The protein below binds the small molecule below.
Small molecule (SMILES): COc1cc(-c2cncc(-c3ccc(C4CCN(C)CC4)cc3)c2C)cc(OC)c1OC

Sequence of chain 1.A:
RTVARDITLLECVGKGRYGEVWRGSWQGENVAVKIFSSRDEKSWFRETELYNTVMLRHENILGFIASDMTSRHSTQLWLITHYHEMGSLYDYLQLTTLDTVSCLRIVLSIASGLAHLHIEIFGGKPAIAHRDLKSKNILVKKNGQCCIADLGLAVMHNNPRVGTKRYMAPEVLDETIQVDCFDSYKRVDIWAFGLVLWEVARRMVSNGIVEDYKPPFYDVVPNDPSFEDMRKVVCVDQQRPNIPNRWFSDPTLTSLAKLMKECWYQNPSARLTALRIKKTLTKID

Binding-site contacts:
Ligand atom C04 contacts residue ALA35 of chain 1.A at 3.8 Å (hydrophobic).
Ligand atom C22 contacts residue TYR87 of chain 1.A at 3.6 Å (hydrophobic).
Ligand atom C13 contacts residue VAL16 of chain 1.A at 3.9 Å (hydrophobic).
Ligand atom C14 contacts residue GLY91 of chain 1.A at 3.8 Å.
Ligand atom C01 contacts residue ALA35 of chain 1.A at 3.5 Å (hydrophobic).
Ligand atom C20 contacts residue ASP95 of chain 1.A at 3.8 Å.
Ligand atom C13 contacts residue GLY91 of chain 1.A at 3.5 Å.
Ligand atom C25 contacts residue VAL24 of chain 1.A at 3.8 Å (hydrophobic).
Ligand atom C11 contacts residue VAL16 of chain 1.A at 3.9 Å (hydrophobic).
Ligand atom C01 contacts residue LEU83 of chain 1.A at 3.5 Å (hydrophobic).
Ligand atom N08 contacts residue HIS88 of chain 1.A at 3.0 Å (h-bond).
Ligand atom C29 contacts residue ASN143 of chain 1.A at 3.4 Å.
Ligand atom C23 contacts residue TYR87 of chain 1.A at 3.4 Å (hydrophobic).
Ligand atom C29 contacts residue LYS142 of chain 1.A at 3.5 Å.
Ligand atom C09 contacts residue HIS88 of chain 1.A at 3.2 Å.
Ligand atom C11 contacts residue GLY91 of chain 1.A at 3.8 Å.
Ligand atom C16 contacts residue VAL16 of chain 1.A at 3.7 Å (hydrophobic).
Ligand atom C01 contacts residue LYS37 of chain 1.A at 3.5 Å.
Ligand atom N08 contacts residue LEU145 of chain 1.A at 3.7 Å.
Ligand atom C12 contacts residue GLY91 of chain 1.A at 3.5 Å.
Ligand atom O28 contacts residue ALA155 of chain 1.A at 3.6 Å.
Ligand atom C21 contacts residue ASP95 of chain 1.A at 3.2 Å.
Ligand atom O02 contacts residue LYS37 of chain 1.A at 3.6 Å.
Ligand atom N08 contacts residue TYR87 of chain 1.A at 3.8 Å.
Ligand atom C07 contacts residue LEU145 of chain 1.A at 3.3 Å (hydrophobic).
Ligand atom C01 contacts residue THR85 of chain 1.A at 3.4 Å.
Ligand atom C24 contacts residue LEU145 of chain 1.A at 3.8 Å (hydrophobic).
Ligand atom C04 contacts residue VAL24 of chain 1.A at 3.8 Å (hydrophobic).
Ligand atom C29 contacts residue ALA155 of chain 1.A at 3.8 Å (hydrophobic).
Ligand atom C06 contacts residue LEU145 of chain 1.A at 3.6 Å (hydrophobic).
Ligand atom C23 contacts residue HIS88 of chain 1.A at 3.8 Å.
Ligand atom C09 contacts residue TYR87 of chain 1.A at 3.8 Å (hydrophobic).
Ligand atom C04 contacts residue THR85 of chain 1.A at 3.9 Å.
Ligand atom C23 contacts residue VAL16 of chain 1.A at 3.7 Å (hydrophobic).
Ligand atom C32 contacts residue ASP156 of chain 1.A at 3.7 Å.
Ligand atom C22 contacts residue VAL16 of chain 1.A at 3.6 Å (hydrophobic).
Ligand atom C19 contacts residue ASP95 of chain 1.A at 3.3 Å.
Ligand atom C32 contacts residue LEU83 of chain 1.A at 3.8 Å (hydrophobic).
Ligand atom O31 contacts residue LYS37 of chain 1.A at 3.6 Å.
Ligand atom C07 contacts residue ALA35 of chain 1.A at 3.7 Å (hydrophobic).